Sequence of chain 1.A:
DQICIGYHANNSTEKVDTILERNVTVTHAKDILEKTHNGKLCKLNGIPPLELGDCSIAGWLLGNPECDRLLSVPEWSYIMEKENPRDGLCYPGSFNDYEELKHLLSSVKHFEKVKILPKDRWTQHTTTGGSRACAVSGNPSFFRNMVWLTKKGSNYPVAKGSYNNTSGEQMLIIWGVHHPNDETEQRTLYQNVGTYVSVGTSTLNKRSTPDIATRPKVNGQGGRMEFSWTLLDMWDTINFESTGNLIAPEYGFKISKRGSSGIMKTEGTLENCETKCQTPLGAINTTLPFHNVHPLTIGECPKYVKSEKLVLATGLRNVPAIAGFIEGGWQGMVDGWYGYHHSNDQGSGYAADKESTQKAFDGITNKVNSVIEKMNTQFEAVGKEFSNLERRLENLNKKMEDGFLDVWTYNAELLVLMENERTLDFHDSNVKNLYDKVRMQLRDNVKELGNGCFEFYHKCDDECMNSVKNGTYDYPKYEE

Binding-site contacts:
Ligand atom C1 contacts residue THR181 of chain 1.A at 4.3 Å.
Ligand atom C6 contacts residue TRP250 of chain 1.A at 3.7 Å (hydrophobic).
Ligand atom N2 contacts residue TRP250 of chain 1.A at 4.4 Å.
Ligand atom C3 contacts residue ASN179 of chain 1.A at 3.9 Å.
Ligand atom C7 contacts residue THR252 of chain 1.A at 4.3 Å.
Ligand atom C1 contacts residue TRP250 of chain 1.A at 4.2 Å (hydrophobic).
Ligand atom C6 contacts residue TRP250 of chain 1.A at 4.1 Å (hydrophobic).
Ligand atom C1 contacts residue ASN179 of chain 1.A at 1.5 Å.
Ligand atom C5 contacts residue THR181 of chain 1.A at 4.3 Å.
Ligand atom N2 contacts residue THR252 of chain 1.A at 4.4 Å.
Ligand atom C8 contacts residue ASN179 of chain 1.A at 3.9 Å.
Ligand atom N2 contacts residue ASN179 of chain 1.A at 2.8 Å (h-bond).
Ligand atom O7 contacts residue ASN179 of chain 1.A at 4.0 Å.
Ligand atom C5 contacts residue TRP250 of chain 1.A at 4.4 Å (hydrophobic).
Ligand atom O5 contacts residue ASN179 of chain 1.A at 2.4 Å (h-bond).
Ligand atom C8 contacts residue TRP250 of chain 1.A at 3.5 Å (hydrophobic).
Ligand atom O7 contacts residue TRP250 of chain 1.A at 4.4 Å.
Ligand atom C2 contacts residue ASN179 of chain 1.A at 2.6 Å.
Ligand atom C5 contacts residue ASN179 of chain 1.A at 3.8 Å.
Ligand atom C4 contacts residue ASN179 of chain 1.A at 4.3 Å.
Ligand atom O5 contacts residue THR181 of chain 1.A at 3.8 Å.
Ligand atom C6 contacts residue THR181 of chain 1.A at 3.9 Å.
Ligand atom C5 contacts residue TRP250 of chain 1.A at 3.8 Å (hydrophobic).
Ligand atom C8 contacts residue THR252 of chain 1.A at 3.6 Å.
Ligand atom O5 contacts residue TRP250 of chain 1.A at 4.3 Å.
Ligand atom O5 contacts residue TRP250 of chain 1.A at 4.0 Å.
Ligand atom C7 contacts residue ASN179 of chain 1.A at 3.5 Å.

A small-molecule ligand and the protein it binds are described below.
Small molecule (SMILES): CC(=O)N[C@H]1[C@H](O[C@H]2[C@H](O)[C@@H](NC(C)=O)CO[C@@H]2CO[C@@H]2O[C@@H](C)[C@@H](O)[C@@H](O)[C@@H]2O)O[C@H](CO)[C@@H](O[C@@H]2O[C@H](CO)[C@@H](O)[C@H](O)[C@@H]2O)[C@@H]1O